Binding-site contacts:
Ligand atom O12 contacts residue EDO1 of chain 1.N at 3.6 Å (h-bond).
Ligand atom C2 contacts residue VAL119 of chain 1.B at 3.7 Å (hydrophobic).
Ligand atom N10 contacts residue ZN1 of chain 1.J at 1.9 Å.
Ligand atom C23 contacts residue SER130 of chain 1.B at 3.7 Å.
Ligand atom S7 contacts residue HIS91 of chain 1.B at 3.8 Å.
Ligand atom N10 contacts residue THR198 of chain 1.B at 3.0 Å (h-bond).
Ligand atom O8 contacts residue HIS91 of chain 1.B at 3.3 Å.
Ligand atom C21 contacts residue SER133 of chain 1.B at 3.0 Å.
Ligand atom O8 contacts residue HIS117 of chain 1.B at 3.4 Å (h-bond).
Ligand atom C2 contacts residue HIS91 of chain 1.B at 3.7 Å.
Ligand atom C20 contacts residue LEU197 of chain 1.B at 3.8 Å (hydrophobic).
Ligand atom O8 contacts residue VAL141 of chain 1.B at 3.7 Å.
Ligand atom C5 contacts residue THR199 of chain 1.B at 3.0 Å.
Ligand atom O9 contacts residue TRP208 of chain 1.B at 3.5 Å.
Ligand atom C22 contacts residue SER133 of chain 1.B at 3.3 Å.
Ligand atom O8 contacts residue ZN1 of chain 1.J at 3.0 Å.
Ligand atom C11 contacts residue EDO1 of chain 1.N at 3.6 Å.
Ligand atom C6 contacts residue EDO1 of chain 1.M at 3.9 Å.
Ligand atom C1 contacts residue LEU197 of chain 1.B at 3.6 Å (hydrophobic).
Ligand atom C5 contacts residue EDO1 of chain 1.M at 3.8 Å.
Ligand atom C13 contacts residue EDO1 of chain 1.N at 4.0 Å.
Ligand atom C6 contacts residue LEU197 of chain 1.B at 3.8 Å (hydrophobic).
Ligand atom O8 contacts residue VAL119 of chain 1.B at 3.9 Å.
Ligand atom N10 contacts residue HIS91 of chain 1.B at 3.1 Å (h-bond).
Ligand atom O9 contacts residue LEU197 of chain 1.B at 3.3 Å.
Ligand atom C1 contacts residue HIS91 of chain 1.B at 4.0 Å.
Ligand atom S7 contacts residue HIS117 of chain 1.B at 3.9 Å.
Ligand atom O8 contacts residue TRP208 of chain 1.B at 3.9 Å.
Ligand atom C6 contacts residue THR199 of chain 1.B at 3.2 Å.
Ligand atom O9 contacts residue THR198 of chain 1.B at 2.9 Å (h-bond).
Ligand atom C20 contacts residue PRO201 of chain 1.B at 3.8 Å (hydrophobic).
Ligand atom C3 contacts residue LEU197 of chain 1.B at 3.8 Å (hydrophobic).
Ligand atom C5 contacts residue LEU197 of chain 1.B at 3.9 Å (hydrophobic).
Ligand atom N10 contacts residue HIS93 of chain 1.B at 3.3 Å (h-bond).
Ligand atom N10 contacts residue HIS117 of chain 1.B at 3.3 Å (h-bond).
Ligand atom C4 contacts residue LEU197 of chain 1.B at 3.9 Å (hydrophobic).
Ligand atom S7 contacts residue THR198 of chain 1.B at 3.9 Å.
Ligand atom S7 contacts residue ZN1 of chain 1.J at 3.0 Å.
Ligand atom C4 contacts residue EDO1 of chain 1.M at 3.9 Å.
Ligand atom C2 contacts residue LEU197 of chain 1.B at 3.8 Å (hydrophobic).

A protein and the small-molecule ligand that binds it are described below.
Small molecule (SMILES): NS(=O)(=O)c1ccc(C(=O)Cn2cnc3ccccc32)cc1

Sequence of chain 1.B:
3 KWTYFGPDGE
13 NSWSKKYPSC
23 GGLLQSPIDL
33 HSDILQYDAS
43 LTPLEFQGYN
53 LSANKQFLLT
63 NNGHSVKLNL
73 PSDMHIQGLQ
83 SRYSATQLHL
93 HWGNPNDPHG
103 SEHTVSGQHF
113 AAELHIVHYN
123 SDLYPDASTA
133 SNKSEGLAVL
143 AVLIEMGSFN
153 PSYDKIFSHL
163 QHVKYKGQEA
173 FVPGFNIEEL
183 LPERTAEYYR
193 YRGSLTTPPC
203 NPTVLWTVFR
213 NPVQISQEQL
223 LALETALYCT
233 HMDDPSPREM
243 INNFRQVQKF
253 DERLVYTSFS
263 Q